This small molecule binds to this protein.
Small molecule (SMILES): CC[C@H](C)[C@H](NC(=O)[C@H](CCSC)NC(=O)[C@H](CCCCN)NC(=O)[C@H](CCC(N)=O)NC(=O)[C@H](C)N)C(=O)N[C@@H](Cc1ccc(O)cc1)C(=O)N[C@@H](CCCCN)C(=O)N[C@@H](CC(C)C)C(=O)N[C@@H](CC(C)C)C(=O)N1CCC[C@H]1C(=O)NCC(=O)N1CCC[C@H]1C(=O)N[C@@H](CC(N)=O)C(=O)N[C@@H](CCCCN)C(=O)N[C@@H](CCSC)C(=O)N[C@@H](CC(C)C)C(=O)N1CCC[C@H]1C(=O)N[C@@H](C)C(=O)N[C@H](C=O)C(C)C

Binding-site contacts:
Ligand atom ND2 contacts residue ASP196 of chain 1.A at 3.1 Å (salt-bridge).
Ligand atom CG contacts residue THR198 of chain 1.A at 3.6 Å.
Ligand atom CA contacts residue PHE129 of chain 1.A at 3.6 Å (hydrophobic).
Ligand atom O contacts residue ALA127 of chain 1.A at 2.9 Å (h-bond).
Ligand atom CA contacts residue GLN125 of chain 1.A at 3.3 Å.
Ligand atom CD1 contacts residue THR201 of chain 1.A at 3.6 Å.
Ligand atom N contacts residue ALA127 of chain 1.A at 3.0 Å (h-bond).
Ligand atom O contacts residue VAL171 of chain 1.A at 3.7 Å.
Ligand atom O contacts residue PHE129 of chain 1.A at 2.9 Å (h-bond).
Ligand atom O contacts residue LEU202 of chain 1.A at 3.4 Å.
Ligand atom CG contacts residue PHE194 of chain 1.A at 2.9 Å (hydrophobic).
Ligand atom CG2 contacts residue GLN125 of chain 1.A at 3.6 Å.
Ligand atom CB contacts residue GLN173 of chain 1.A at 3.2 Å.
Ligand atom O contacts residue VAL171 of chain 1.A at 3.7 Å.
Ligand atom CG contacts residue SER199 of chain 1.A at 3.2 Å.
Ligand atom N contacts residue PHE129 of chain 1.A at 3.0 Å (h-bond).
Ligand atom CB contacts residue PHE194 of chain 1.A at 3.4 Å (hydrophobic).
Ligand atom CG contacts residue THR201 of chain 1.A at 3.0 Å.
Ligand atom ND2 contacts residue SER199 of chain 1.A at 3.6 Å (h-bond).
Ligand atom CD1 contacts residue LEU68 of chain 1.A at 3.7 Å (hydrophobic).
Ligand atom N contacts residue GLN125 of chain 1.A at 3.4 Å (h-bond).
Ligand atom CD contacts residue THR201 of chain 1.A at 3.8 Å.
Ligand atom N contacts residue THR128 of chain 1.A at 3.7 Å.
Ligand atom CD contacts residue THR128 of chain 1.A at 3.7 Å.
Ligand atom O contacts residue THR128 of chain 1.A at 3.4 Å.
Ligand atom CD1 contacts residue GLN125 of chain 1.A at 3.5 Å.
Ligand atom CB contacts residue GLN125 of chain 1.A at 3.6 Å.
Ligand atom CG1 contacts residue GLN125 of chain 1.A at 3.6 Å.
Ligand atom C contacts residue ALA127 of chain 1.A at 3.8 Å (hydrophobic).
Ligand atom O contacts residue GLN173 of chain 1.A at 3.4 Å (h-bond).
Ligand atom OD1 contacts residue SER199 of chain 1.A at 2.6 Å (h-bond).
Ligand atom OD1 contacts residue GLN173 of chain 1.A at 2.7 Å (h-bond).
Ligand atom CA contacts residue ALA127 of chain 1.A at 3.6 Å (hydrophobic).
Ligand atom CB contacts residue LEU202 of chain 1.A at 3.7 Å (hydrophobic).
Ligand atom CG2 contacts residue ALA127 of chain 1.A at 3.4 Å (hydrophobic).
Ligand atom CD2 contacts residue ILE126 of chain 1.A at 3.6 Å (hydrophobic).
Ligand atom CD2 contacts residue ALA127 of chain 1.A at 3.6 Å (hydrophobic).
Ligand atom O contacts residue ILE126 of chain 1.A at 3.7 Å.
Ligand atom CG1 contacts residue GLN43 of chain 1.A at 3.3 Å.
Ligand atom CA contacts residue THR128 of chain 1.A at 3.2 Å.

Sequence of chain 1.A:
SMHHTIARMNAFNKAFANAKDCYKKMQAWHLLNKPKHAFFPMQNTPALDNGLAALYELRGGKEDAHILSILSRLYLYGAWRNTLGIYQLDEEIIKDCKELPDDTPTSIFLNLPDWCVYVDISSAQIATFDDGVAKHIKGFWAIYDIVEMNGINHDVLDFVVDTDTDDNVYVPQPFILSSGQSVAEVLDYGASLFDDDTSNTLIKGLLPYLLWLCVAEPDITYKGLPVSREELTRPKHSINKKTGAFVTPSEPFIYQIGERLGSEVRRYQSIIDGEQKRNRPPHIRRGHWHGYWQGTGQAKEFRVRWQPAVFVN